Sequence of chain 1.M:
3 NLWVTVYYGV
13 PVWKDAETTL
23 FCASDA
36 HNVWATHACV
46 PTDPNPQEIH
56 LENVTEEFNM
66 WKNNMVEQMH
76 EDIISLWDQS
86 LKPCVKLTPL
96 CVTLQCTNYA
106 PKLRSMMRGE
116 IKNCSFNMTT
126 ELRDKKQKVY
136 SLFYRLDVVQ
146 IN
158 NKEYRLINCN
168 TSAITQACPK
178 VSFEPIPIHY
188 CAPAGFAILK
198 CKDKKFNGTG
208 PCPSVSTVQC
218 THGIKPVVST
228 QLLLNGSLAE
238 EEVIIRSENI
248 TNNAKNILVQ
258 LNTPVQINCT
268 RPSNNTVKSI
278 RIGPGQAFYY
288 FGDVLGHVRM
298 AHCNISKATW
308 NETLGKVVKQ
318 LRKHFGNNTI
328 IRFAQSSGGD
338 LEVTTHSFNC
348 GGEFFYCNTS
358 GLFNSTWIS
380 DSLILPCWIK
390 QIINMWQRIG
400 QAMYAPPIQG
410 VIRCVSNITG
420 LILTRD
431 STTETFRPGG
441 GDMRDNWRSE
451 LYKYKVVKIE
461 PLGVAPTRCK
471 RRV

A small-molecule ligand and the protein it binds are described below.
Small molecule (SMILES): CC(=O)N[C@H]1[C@H](O[C@H]2[C@H](O)[C@@H](NC(C)=O)CO[C@@H]2CO)O[C@H](CO)[C@@H](O[C@@H]2O[C@H](CO)[C@@H](O)[C@H](O[C@H]3O[C@H](CO)[C@@H](O)[C@H](O)[C@@H]3O[C@H]3O[C@H](CO)[C@@H](O)[C@H](O)[C@@H]3O)[C@@H]2O)[C@@H]1O

Binding-site contacts:
Ligand atom C1 contacts residue ASN232 of chain 1.M at 1.4 Å.
Ligand atom C5 contacts residue NAG1 of chain 1.OB at 3.6 Å.
Ligand atom C6 contacts residue SER179 of chain 1.M at 4.2 Å.
Ligand atom C3 contacts residue ASN232 of chain 1.M at 3.6 Å.
Ligand atom C8 contacts residue LEU231 of chain 1.M at 3.8 Å (hydrophobic).
Ligand atom O7 contacts residue ASN232 of chain 1.M at 4.2 Å.
Ligand atom C1 contacts residue SER415 of chain 1.M at 3.9 Å.
Ligand atom C7 contacts residue VAL414 of chain 1.M at 4.2 Å (hydrophobic).
Ligand atom C8 contacts residue VAL224 of chain 1.M at 4.1 Å (hydrophobic).
Ligand atom C6 contacts residue NAG1 of chain 1.OB at 3.8 Å.
Ligand atom C5 contacts residue ASN232 of chain 1.M at 3.6 Å.
Ligand atom O7 contacts residue PRO182 of chain 1.M at 4.0 Å.
Ligand atom O6 contacts residue GLY348 of chain 1.M at 3.5 Å (h-bond).
Ligand atom O7 contacts residue ASN346 of chain 1.M at 4.0 Å.
Ligand atom C8 contacts residue VAL414 of chain 1.M at 3.9 Å (hydrophobic).
Ligand atom O5 contacts residue ASN232 of chain 1.M at 2.4 Å (h-bond).
Ligand atom C8 contacts residue ASN346 of chain 1.M at 3.7 Å.
Ligand atom C5 contacts residue VAL414 of chain 1.M at 3.4 Å (hydrophobic).
Ligand atom C1 contacts residue NAG1 of chain 1.OB at 3.7 Å.
Ligand atom O6 contacts residue GLN408 of chain 1.M at 2.9 Å (h-bond).
Ligand atom O6 contacts residue ILE407 of chain 1.M at 3.3 Å.
Ligand atom O5 contacts residue VAL414 of chain 1.M at 4.2 Å.
Ligand atom C7 contacts residue ASN232 of chain 1.M at 3.8 Å.
Ligand atom C6 contacts residue GLN408 of chain 1.M at 3.6 Å.
Ligand atom C2 contacts residue ASN232 of chain 1.M at 2.4 Å.
Ligand atom C2 contacts residue SER415 of chain 1.M at 4.3 Å.
Ligand atom C4 contacts residue VAL414 of chain 1.M at 3.8 Å (hydrophobic).
Ligand atom C1 contacts residue VAL414 of chain 1.M at 4.0 Å (hydrophobic).
Ligand atom O3 contacts residue CYS347 of chain 1.M at 4.2 Å.
Ligand atom C3 contacts residue VAL414 of chain 1.M at 3.6 Å (hydrophobic).
Ligand atom N2 contacts residue SER415 of chain 1.M at 3.8 Å.
Ligand atom O7 contacts residue VAL414 of chain 1.M at 3.8 Å.
Ligand atom O5 contacts residue NAG1 of chain 1.OB at 3.2 Å.
Ligand atom C6 contacts residue ILE407 of chain 1.M at 4.2 Å (hydrophobic).
Ligand atom N2 contacts residue ASN232 of chain 1.M at 2.8 Å (h-bond).
Ligand atom C4 contacts residue ASN232 of chain 1.M at 4.2 Å.
Ligand atom C7 contacts residue ASN346 of chain 1.M at 4.2 Å.
Ligand atom O4 contacts residue VAL414 of chain 1.M at 3.7 Å.
Ligand atom O7 contacts residue ARG412 of chain 1.M at 4.3 Å.
Ligand atom O6 contacts residue SER179 of chain 1.M at 3.8 Å.